Sequence of chain 22.E:
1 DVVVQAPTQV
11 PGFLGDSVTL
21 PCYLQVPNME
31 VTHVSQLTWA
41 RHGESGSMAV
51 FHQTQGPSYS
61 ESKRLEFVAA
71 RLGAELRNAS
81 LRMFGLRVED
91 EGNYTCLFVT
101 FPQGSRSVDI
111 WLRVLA

A small-molecule ligand and the protein it binds are described below.
Small molecule (SMILES): CC(=O)N[C@H]1[C@H](O[C@H]2[C@H](O)[C@@H](NC(C)=O)CO[C@@H]2CO)O[C@H](CO)[C@@H](O[C@@H]2O[C@H](CO)[C@@H](O)[C@H](O)[C@@H]2O)[C@@H]1O

Binding-site contacts:
Ligand atom O5 contacts residue ASN78 of chain 22.E at 2.2 Å (h-bond).
Ligand atom C7 contacts residue ASN78 of chain 22.E at 3.9 Å.
Ligand atom C2 contacts residue ASN78 of chain 22.E at 2.7 Å.
Ligand atom C8 contacts residue TYR23 of chain 22.E at 3.3 Å (hydrophobic).
Ligand atom C7 contacts residue TYR23 of chain 22.E at 4.0 Å (hydrophobic).
Ligand atom C6 contacts residue VAL68 of chain 22.E at 3.1 Å (hydrophobic).
Ligand atom C1 contacts residue ASN78 of chain 22.E at 1.4 Å.
Ligand atom C3 contacts residue ASN78 of chain 22.E at 4.0 Å.
Ligand atom C6 contacts residue ASN78 of chain 22.E at 4.5 Å.
Ligand atom C1 contacts residue ALA69 of chain 22.E at 4.3 Å (hydrophobic).
Ligand atom C5 contacts residue VAL68 of chain 22.E at 4.4 Å (hydrophobic).
Ligand atom O5 contacts residue ALA69 of chain 22.E at 3.5 Å.
Ligand atom O6 contacts residue ALA69 of chain 22.E at 4.0 Å.
Ligand atom O7 contacts residue TYR23 of chain 22.E at 4.2 Å.
Ligand atom C4 contacts residue ASN78 of chain 22.E at 4.2 Å.
Ligand atom C5 contacts residue ALA69 of chain 22.E at 4.4 Å (hydrophobic).
Ligand atom C5 contacts residue SER80 of chain 22.E at 4.0 Å.
Ligand atom C1 contacts residue SER80 of chain 22.E at 3.8 Å.
Ligand atom O6 contacts residue VAL68 of chain 22.E at 3.8 Å.
Ligand atom C5 contacts residue ASN78 of chain 22.E at 3.5 Å.
Ligand atom O7 contacts residue ASN78 of chain 22.E at 4.0 Å.
Ligand atom C6 contacts residue ALA69 of chain 22.E at 4.1 Å (hydrophobic).
Ligand atom O5 contacts residue SER80 of chain 22.E at 4.1 Å.
Ligand atom N2 contacts residue ASN78 of chain 22.E at 3.2 Å (h-bond).